Sequence of chain 1.B:
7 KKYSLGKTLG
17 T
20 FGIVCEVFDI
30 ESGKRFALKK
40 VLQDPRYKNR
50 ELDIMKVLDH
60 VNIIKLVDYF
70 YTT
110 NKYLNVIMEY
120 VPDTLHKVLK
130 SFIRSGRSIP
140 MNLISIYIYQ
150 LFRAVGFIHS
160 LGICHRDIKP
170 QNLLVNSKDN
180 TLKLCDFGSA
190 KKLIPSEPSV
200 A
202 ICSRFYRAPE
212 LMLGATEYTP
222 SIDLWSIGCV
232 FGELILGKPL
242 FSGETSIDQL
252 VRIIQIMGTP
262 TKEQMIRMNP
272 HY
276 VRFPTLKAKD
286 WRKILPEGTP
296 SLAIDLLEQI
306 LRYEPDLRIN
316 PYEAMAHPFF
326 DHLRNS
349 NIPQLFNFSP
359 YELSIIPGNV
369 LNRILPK

Binding-site contacts:
Ligand atom CAT contacts residue LEU15 of chain 1.B at 4.0 Å (hydrophobic).
Ligand atom NAP contacts residue ILE63 of chain 1.B at 3.8 Å.
Ligand atom CAY contacts residue LEU15 of chain 1.B at 4.0 Å (hydrophobic).
Ligand atom CAX contacts residue VAL120 of chain 1.B at 3.4 Å (hydrophobic).
Ligand atom OAB contacts residue ASN171 of chain 1.B at 3.4 Å (h-bond).
Ligand atom NAQ contacts residue TYR119 of chain 1.B at 4.0 Å.
Ligand atom CAE contacts residue MET117 of chain 1.B at 3.6 Å (hydrophobic).
Ligand atom OAA contacts residue VAL120 of chain 1.B at 3.1 Å (h-bond).
Ligand atom CAW contacts residue ALA36 of chain 1.B at 3.8 Å (hydrophobic).
Ligand atom NAQ contacts residue LEU173 of chain 1.B at 3.7 Å.
Ligand atom CAT contacts residue LEU173 of chain 1.B at 3.7 Å (hydrophobic).
Ligand atom OAB contacts residue GLN170 of chain 1.B at 3.5 Å (h-bond).
Ligand atom CAV contacts residue LEU173 of chain 1.B at 3.6 Å (hydrophobic).
Ligand atom OAA contacts residue GLU118 of chain 1.B at 3.7 Å.
Ligand atom CAU contacts residue LEU15 of chain 1.B at 3.8 Å (hydrophobic).
Ligand atom OAB contacts residue ASP185 of chain 1.B at 3.9 Å.
Ligand atom CAF contacts residue THR123 of chain 1.B at 3.8 Å.
Ligand atom NAP contacts residue LEU173 of chain 1.B at 3.7 Å.
Ligand atom CAI contacts residue VAL120 of chain 1.B at 3.1 Å (hydrophobic).
Ligand atom CAL contacts residue ASP185 of chain 1.B at 3.9 Å.
Ligand atom CAS contacts residue LEU173 of chain 1.B at 3.3 Å (hydrophobic).
Ligand atom OAA contacts residue LEU173 of chain 1.B at 3.2 Å.
Ligand atom OAA contacts residue TYR119 of chain 1.B at 3.5 Å.
Ligand atom CAH contacts residue MET117 of chain 1.B at 3.6 Å (hydrophobic).
Ligand atom CAI contacts residue ASP122 of chain 1.B at 3.8 Å.
Ligand atom CAK contacts residue VAL23 of chain 1.B at 3.9 Å (hydrophobic).
Ligand atom CAX contacts residue LEU173 of chain 1.B at 4.0 Å (hydrophobic).
Ligand atom NAP contacts residue ALA36 of chain 1.B at 3.5 Å.
Ligand atom CAK contacts residue CYS184 of chain 1.B at 3.9 Å (hydrophobic).
Ligand atom CAD contacts residue PRO121 of chain 1.B at 3.5 Å (hydrophobic).
Ligand atom CAG contacts residue VAL23 of chain 1.B at 4.0 Å (hydrophobic).
Ligand atom CAS contacts residue GLU118 of chain 1.B at 3.8 Å.
Ligand atom CAJ contacts residue THR123 of chain 1.B at 3.7 Å.
Ligand atom CAM contacts residue LEU15 of chain 1.B at 3.4 Å (hydrophobic).
Ligand atom CAS contacts residue ALA36 of chain 1.B at 3.8 Å (hydrophobic).
Ligand atom NAQ contacts residue VAL120 of chain 1.B at 3.1 Å (h-bond).
Ligand atom NAP contacts residue GLU118 of chain 1.B at 3.2 Å (salt-bridge).
Ligand atom CAI contacts residue PRO121 of chain 1.B at 3.6 Å (hydrophobic).
Ligand atom CAD contacts residue ASP122 of chain 1.B at 4.0 Å.
Ligand atom CAE contacts residue ASP185 of chain 1.B at 4.0 Å.

A protein and the small-molecule ligand that binds it are described below.
Small molecule (SMILES): O=C1N=c2ccccc2=C1c1[nH]c2ccccc2c1NOCC[C@H](O)CO